The small molecule below binds the protein below.
Small molecule (SMILES): CC(=O)N[C@H]1[C@H](O[C@H]2[C@H](O)[C@@H](NC(C)=O)CO[C@@H]2CO)O[C@H](CO)[C@@H](O)[C@@H]1O

Binding-site contacts:
Ligand atom O6 contacts residue SER35 of chain 1.A at 2.5 Å (h-bond).
Ligand atom C5 contacts residue HIS31 of chain 1.A at 4.1 Å.
Ligand atom N2 contacts residue SER35 of chain 1.A at 4.3 Å.
Ligand atom C5 contacts residue ASN33 of chain 1.A at 3.4 Å.
Ligand atom C1 contacts residue SER35 of chain 1.A at 3.4 Å.
Ligand atom O5 contacts residue ASN33 of chain 1.A at 3.4 Å (h-bond).
Ligand atom C1 contacts residue ASN33 of chain 1.A at 4.0 Å.
Ligand atom C6 contacts residue GLY37 of chain 1.A at 4.1 Å.
Ligand atom O6 contacts residue GLY37 of chain 1.A at 3.1 Å (h-bond).
Ligand atom C4 contacts residue HIS31 of chain 1.A at 3.9 Å.
Ligand atom C6 contacts residue ASN33 of chain 1.A at 3.6 Å.
Ligand atom C7 contacts residue SER35 of chain 1.A at 4.4 Å.
Ligand atom O5 contacts residue SER35 of chain 1.A at 3.0 Å (h-bond).
Ligand atom O7 contacts residue SER35 of chain 1.A at 3.7 Å.
Ligand atom O3 contacts residue ASN33 of chain 1.A at 3.2 Å (h-bond).
Ligand atom C4 contacts residue ASN33 of chain 1.A at 4.2 Å.
Ligand atom C2 contacts residue SER35 of chain 1.A at 3.3 Å.
Ligand atom C4 contacts residue SER35 of chain 1.A at 3.8 Å.
Ligand atom C2 contacts residue ASN33 of chain 1.A at 4.4 Å.
Ligand atom C2 contacts residue HIS31 of chain 1.A at 4.5 Å.
Ligand atom C3 contacts residue ASN33 of chain 1.A at 4.1 Å.
Ligand atom O6 contacts residue ALA36 of chain 1.A at 3.5 Å.
Ligand atom C6 contacts residue SER35 of chain 1.A at 3.5 Å.
Ligand atom O4 contacts residue HIS31 of chain 1.A at 3.5 Å (h-bond).
Ligand atom O3 contacts residue HIS31 of chain 1.A at 4.1 Å.
Ligand atom C3 contacts residue SER35 of chain 1.A at 4.1 Å.
Ligand atom C5 contacts residue SER35 of chain 1.A at 3.9 Å.
Ligand atom C3 contacts residue HIS31 of chain 1.A at 3.5 Å.

Sequence of chain 1.A:
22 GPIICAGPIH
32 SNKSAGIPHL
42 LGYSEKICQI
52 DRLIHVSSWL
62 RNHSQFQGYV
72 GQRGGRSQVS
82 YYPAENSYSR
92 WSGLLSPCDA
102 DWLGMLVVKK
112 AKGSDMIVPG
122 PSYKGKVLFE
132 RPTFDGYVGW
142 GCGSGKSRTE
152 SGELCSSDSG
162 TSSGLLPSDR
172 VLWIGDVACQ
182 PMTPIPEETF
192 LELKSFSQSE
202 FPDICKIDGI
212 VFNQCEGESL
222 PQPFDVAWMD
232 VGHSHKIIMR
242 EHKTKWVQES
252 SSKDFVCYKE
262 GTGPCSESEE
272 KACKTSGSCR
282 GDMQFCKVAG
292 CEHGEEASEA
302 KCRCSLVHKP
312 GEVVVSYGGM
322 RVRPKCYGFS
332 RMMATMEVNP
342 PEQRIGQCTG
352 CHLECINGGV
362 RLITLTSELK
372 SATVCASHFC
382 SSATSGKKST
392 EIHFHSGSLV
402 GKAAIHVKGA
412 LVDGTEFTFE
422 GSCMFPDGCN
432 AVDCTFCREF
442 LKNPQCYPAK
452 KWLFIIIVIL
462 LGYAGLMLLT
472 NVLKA